Sequence of chain 2.A:
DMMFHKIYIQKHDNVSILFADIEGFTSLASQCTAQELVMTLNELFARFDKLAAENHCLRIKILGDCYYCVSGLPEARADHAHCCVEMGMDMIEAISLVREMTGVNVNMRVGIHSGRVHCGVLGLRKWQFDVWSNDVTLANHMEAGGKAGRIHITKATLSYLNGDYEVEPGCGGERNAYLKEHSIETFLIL

A small-molecule ligand and the protein it binds are described below.
Small molecule (SMILES): C=C[C@@]1(C)CC(=O)[C@]2(O)[C@@]3(C)[C@@H](O)CCC(C)(C)[C@@H]3[C@H](O)[C@H](OC(=O)CCCCN3CCN(C)CC3)[C@@]2(C)O1

Binding-site contacts:
Ligand atom C11 contacts residue THR157 of chain 2.A at 3.8 Å.
Ligand atom O7 contacts residue VAL156 of chain 2.A at 3.7 Å.
Ligand atom O2 contacts residue TRP152 of chain 2.A at 3.3 Å.
Ligand atom C15 contacts residue PHE26 of chain 2.B at 4.0 Å (hydrophobic).
Ligand atom C12 contacts residue THR157 of chain 2.A at 3.7 Å.
Ligand atom C18 contacts residue ILE71 of chain 2.B at 3.5 Å (hydrophobic).
Ligand atom O5 contacts residue GLY72 of chain 2.B at 3.5 Å.
Ligand atom C2 contacts residue VAL156 of chain 2.A at 3.5 Å (hydrophobic).
Ligand atom C18 contacts residue LEU83 of chain 2.A at 3.9 Å (hydrophobic).
Ligand atom O5 contacts residue SER73 of chain 2.B at 3.1 Å (h-bond).
Ligand atom C12 contacts residue SER153 of chain 2.A at 4.1 Å.
Ligand atom C19 contacts residue ASN160 of chain 2.A at 4.0 Å.
Ligand atom C2 contacts residue VAL151 of chain 2.A at 4.1 Å (hydrophobic).
Ligand atom C30 contacts residue CYS86 of chain 2.A at 3.1 Å (hydrophobic).
Ligand atom C2 contacts residue TYR88 of chain 2.A at 4.0 Å (hydrophobic).
Ligand atom C14 contacts residue TYR30 of chain 2.B at 4.1 Å (hydrophobic).
Ligand atom O6 contacts residue TRP152 of chain 2.A at 3.2 Å.
Ligand atom C30 contacts residue ASN160 of chain 2.A at 3.8 Å.
Ligand atom C2 contacts residue PHE39 of chain 2.A at 3.8 Å (hydrophobic).
Ligand atom O2 contacts residue VAL151 of chain 2.A at 2.9 Å (h-bond).
Ligand atom C20 contacts residue THR157 of chain 2.A at 4.1 Å.
Ligand atom O7 contacts residue THR157 of chain 2.A at 3.7 Å.
Ligand atom C16 contacts residue LYS27 of chain 2.B at 3.7 Å.
Ligand atom C5 contacts residue GLY72 of chain 2.B at 4.0 Å.
Ligand atom C6 contacts residue GLY72 of chain 2.B at 4.0 Å.
Ligand atom O6 contacts residue GLY72 of chain 2.B at 3.7 Å.
Ligand atom C17 contacts residue THR157 of chain 2.A at 3.9 Å.
Ligand atom C1 contacts residue VAL156 of chain 2.A at 3.6 Å (hydrophobic).
Ligand atom C27 contacts residue ASN160 of chain 2.A at 3.3 Å.
Ligand atom C3 contacts residue TYR88 of chain 2.A at 3.5 Å (hydrophobic).
Ligand atom O7 contacts residue TRP152 of chain 2.A at 3.5 Å.
Ligand atom C30 contacts residue GLU163 of chain 2.A at 3.6 Å.
Ligand atom C15 contacts residue TRP152 of chain 2.A at 4.1 Å (hydrophobic).
Ligand atom C7 contacts residue GLY72 of chain 2.B at 3.7 Å.
Ligand atom C1 contacts residue VAL151 of chain 2.A at 3.5 Å (hydrophobic).
Ligand atom O5 contacts residue ILE71 of chain 2.B at 3.7 Å.
Ligand atom C16 contacts residue TYR30 of chain 2.B at 4.0 Å (hydrophobic).
Ligand atom C26 contacts residue ASN160 of chain 2.A at 3.6 Å.
Ligand atom C11 contacts residue SER153 of chain 2.A at 4.0 Å.
Ligand atom O7 contacts residue SER153 of chain 2.A at 3.2 Å (h-bond).

Sequence of chain 2.B:
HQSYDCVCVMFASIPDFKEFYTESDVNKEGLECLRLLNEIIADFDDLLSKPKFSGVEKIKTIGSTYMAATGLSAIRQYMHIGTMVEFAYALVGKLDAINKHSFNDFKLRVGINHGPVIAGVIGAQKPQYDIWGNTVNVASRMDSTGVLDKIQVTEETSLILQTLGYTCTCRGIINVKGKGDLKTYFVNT